Sequence of chain 1.C:
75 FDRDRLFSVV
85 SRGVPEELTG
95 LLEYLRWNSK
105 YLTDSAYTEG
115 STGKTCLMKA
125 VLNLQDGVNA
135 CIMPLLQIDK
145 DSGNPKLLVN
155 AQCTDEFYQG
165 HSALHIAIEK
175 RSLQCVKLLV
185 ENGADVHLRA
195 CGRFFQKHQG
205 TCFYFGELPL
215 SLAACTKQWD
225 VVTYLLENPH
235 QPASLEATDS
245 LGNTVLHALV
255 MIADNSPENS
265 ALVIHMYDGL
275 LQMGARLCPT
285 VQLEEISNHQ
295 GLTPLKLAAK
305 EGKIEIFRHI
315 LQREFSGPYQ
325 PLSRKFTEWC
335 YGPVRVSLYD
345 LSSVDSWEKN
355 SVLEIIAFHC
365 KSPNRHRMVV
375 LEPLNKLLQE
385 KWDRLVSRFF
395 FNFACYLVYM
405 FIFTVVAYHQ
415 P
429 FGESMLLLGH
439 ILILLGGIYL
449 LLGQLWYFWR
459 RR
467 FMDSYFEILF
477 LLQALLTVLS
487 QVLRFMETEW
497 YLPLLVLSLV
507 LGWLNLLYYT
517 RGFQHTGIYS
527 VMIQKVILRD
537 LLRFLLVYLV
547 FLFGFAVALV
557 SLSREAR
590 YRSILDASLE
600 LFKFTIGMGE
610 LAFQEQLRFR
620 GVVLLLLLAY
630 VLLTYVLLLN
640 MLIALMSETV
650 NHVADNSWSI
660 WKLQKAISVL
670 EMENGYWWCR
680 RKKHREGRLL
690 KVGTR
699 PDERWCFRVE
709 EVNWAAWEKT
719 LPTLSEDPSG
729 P

Sequence of chain 1.B:
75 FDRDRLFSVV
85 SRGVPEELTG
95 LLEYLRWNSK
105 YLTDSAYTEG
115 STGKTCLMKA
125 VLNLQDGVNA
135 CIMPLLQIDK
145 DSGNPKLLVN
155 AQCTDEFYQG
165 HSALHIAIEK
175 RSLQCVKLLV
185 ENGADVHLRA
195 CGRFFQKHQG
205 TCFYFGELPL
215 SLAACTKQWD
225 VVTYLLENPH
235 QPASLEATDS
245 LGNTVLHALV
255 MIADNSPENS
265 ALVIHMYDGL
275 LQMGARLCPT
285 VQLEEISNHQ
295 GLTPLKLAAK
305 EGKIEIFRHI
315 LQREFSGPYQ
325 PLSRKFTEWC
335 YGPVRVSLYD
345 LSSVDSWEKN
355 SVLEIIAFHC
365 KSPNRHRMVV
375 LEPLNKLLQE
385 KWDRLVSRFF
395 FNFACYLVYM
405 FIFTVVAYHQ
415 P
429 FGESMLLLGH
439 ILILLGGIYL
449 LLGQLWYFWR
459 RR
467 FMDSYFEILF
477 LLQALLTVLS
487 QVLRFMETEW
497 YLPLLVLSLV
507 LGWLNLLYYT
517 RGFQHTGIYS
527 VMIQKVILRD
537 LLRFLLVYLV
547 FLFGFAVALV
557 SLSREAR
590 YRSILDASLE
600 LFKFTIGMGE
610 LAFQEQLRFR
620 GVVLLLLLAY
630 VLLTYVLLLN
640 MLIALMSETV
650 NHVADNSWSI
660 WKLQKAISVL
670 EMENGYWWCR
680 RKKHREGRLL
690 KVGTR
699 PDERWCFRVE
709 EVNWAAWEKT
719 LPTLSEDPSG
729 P

Binding-site contacts:
Ligand atom O16 contacts residue ARG539 of chain 1.C at 3.7 Å.
Ligand atom C08 contacts residue THR516 of chain 1.B at 3.7 Å.
Ligand atom C11 contacts residue VAL543 of chain 1.C at 3.5 Å (hydrophobic).
Ligand atom C04 contacts residue SER526 of chain 1.B at 3.9 Å.
Ligand atom C20 contacts residue ASN639 of chain 1.C at 3.6 Å.
Ligand atom C08 contacts residue THR522 of chain 1.B at 3.5 Å.
Ligand atom N10 contacts residue THR516 of chain 1.B at 3.4 Å.
Ligand atom C17 contacts residue TYR525 of chain 1.B at 3.9 Å (hydrophobic).
Ligand atom C05 contacts residue LEU513 of chain 1.B at 4.1 Å (hydrophobic).
Ligand atom C06 contacts residue SER526 of chain 1.B at 3.8 Å.
Ligand atom O16 contacts residue THR522 of chain 1.B at 3.5 Å (h-bond).
Ligand atom C23 contacts residue ILE529 of chain 1.B at 3.6 Å (hydrophobic).
Ligand atom C17 contacts residue ASN639 of chain 1.C at 3.5 Å.
Ligand atom C13 contacts residue THR516 of chain 1.B at 4.0 Å.
Ligand atom O09 contacts residue TYR525 of chain 1.B at 3.3 Å.
Ligand atom C05 contacts residue TYR525 of chain 1.B at 4.1 Å (hydrophobic).
Ligand atom C08 contacts residue VAL543 of chain 1.C at 3.6 Å (hydrophobic).
Ligand atom O09 contacts residue THR522 of chain 1.B at 3.0 Å (h-bond).
Ligand atom O22 contacts residue ASN639 of chain 1.C at 3.9 Å.
Ligand atom C12 contacts residue VAL543 of chain 1.C at 4.1 Å (hydrophobic).
Ligand atom C11 contacts residue LEU513 of chain 1.B at 3.6 Å (hydrophobic).
Ligand atom O19 contacts residue LEU636 of chain 1.C at 3.5 Å.
Ligand atom C11 contacts residue THR516 of chain 1.B at 3.5 Å.
Ligand atom C15 contacts residue THR516 of chain 1.B at 3.8 Å.
Ligand atom C15 contacts residue THR522 of chain 1.B at 3.5 Å.
Ligand atom C06 contacts residue TYR525 of chain 1.B at 3.4 Å (hydrophobic).
Ligand atom C20 contacts residue LEU636 of chain 1.C at 3.6 Å (hydrophobic).
Ligand atom C23 contacts residue ASN639 of chain 1.C at 3.6 Å.
Ligand atom N10 contacts residue THR522 of chain 1.B at 3.8 Å.
Ligand atom C07 contacts residue VAL543 of chain 1.C at 3.8 Å (hydrophobic).
Ligand atom C21 contacts residue ASN639 of chain 1.C at 3.6 Å.
Ligand atom C01 contacts residue GLN530 of chain 1.B at 3.5 Å.
Ligand atom C18 contacts residue ASN639 of chain 1.C at 2.9 Å.
Ligand atom C14 contacts residue THR516 of chain 1.B at 3.7 Å.
Ligand atom C07 contacts residue LEU513 of chain 1.B at 3.6 Å (hydrophobic).
Ligand atom O02 contacts residue GLN530 of chain 1.B at 3.7 Å.
Ligand atom O09 contacts residue ARG539 of chain 1.C at 3.3 Å (salt-bridge).
Ligand atom N10 contacts residue VAL543 of chain 1.C at 3.5 Å.
Ligand atom C23 contacts residue VAL635 of chain 1.C at 3.9 Å (hydrophobic).
Ligand atom O19 contacts residue ASN639 of chain 1.C at 2.4 Å (h-bond).

This small molecule binds to this protein.
Small molecule (SMILES): COc1cc(/C=C/C(=O)N2CCC=CC2=O)cc(OC)c1OC